This protein binds this small molecule.
Small molecule (SMILES): OC[C@H]1O[C@H](OC[C@H]2O[C@H](O)[C@@H](O)[C@@H](O)[C@@H]2O)[C@@H](O)[C@@H](O)[C@@H]1O

Sequence of chain 1.A:
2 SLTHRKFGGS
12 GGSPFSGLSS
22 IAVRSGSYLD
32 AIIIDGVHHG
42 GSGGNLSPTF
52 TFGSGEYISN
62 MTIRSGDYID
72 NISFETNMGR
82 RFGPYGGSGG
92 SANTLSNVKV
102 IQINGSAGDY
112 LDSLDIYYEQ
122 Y

Binding-site contacts:
Ligand atom O6 contacts residue SER26 of chain 1.A at 4.2 Å.
Ligand atom O6 contacts residue TYR29 of chain 1.A at 3.0 Å (h-bond).
Ligand atom O4 contacts residue GLY44 of chain 1.A at 3.8 Å.
Ligand atom O5 contacts residue SER28 of chain 1.A at 2.9 Å (h-bond).
Ligand atom C5 contacts residue GLY27 of chain 1.A at 4.2 Å.
Ligand atom C4 contacts residue GLY45 of chain 1.A at 3.5 Å.
Ligand atom C4 contacts residue GLY27 of chain 1.A at 4.5 Å.
Ligand atom C2 contacts residue GLY45 of chain 1.A at 4.4 Å.
Ligand atom C4 contacts residue GLY44 of chain 1.A at 4.3 Å.
Ligand atom C5 contacts residue SER28 of chain 1.A at 3.9 Å.
Ligand atom C3 contacts residue GLY45 of chain 1.A at 3.7 Å.
Ligand atom O3 contacts residue TYR111 of chain 1.A at 4.0 Å.
Ligand atom C6 contacts residue TYR111 of chain 1.A at 4.1 Å (hydrophobic).
Ligand atom C1 contacts residue SER28 of chain 1.A at 3.9 Å.
Ligand atom C5 contacts residue ASP31 of chain 1.A at 4.2 Å.
Ligand atom O2 contacts residue GLY45 of chain 1.A at 3.6 Å.
Ligand atom C6 contacts residue ASP31 of chain 1.A at 3.7 Å.
Ligand atom O6 contacts residue GLY27 of chain 1.A at 3.2 Å (h-bond).
Ligand atom O6 contacts residue SER28 of chain 1.A at 3.2 Å (h-bond).
Ligand atom O3 contacts residue GLY44 of chain 1.A at 3.7 Å.
Ligand atom C4 contacts residue ASP31 of chain 1.A at 3.4 Å.
Ligand atom O2 contacts residue GLY27 of chain 1.A at 3.7 Å.
Ligand atom O5 contacts residue GLY27 of chain 1.A at 3.4 Å.
Ligand atom O4 contacts residue GLY45 of chain 1.A at 3.7 Å.
Ligand atom C6 contacts residue GLY27 of chain 1.A at 4.3 Å.
Ligand atom C2 contacts residue GLY27 of chain 1.A at 4.5 Å.
Ligand atom C1 contacts residue GLY27 of chain 1.A at 4.1 Å.
Ligand atom C6 contacts residue TYR29 of chain 1.A at 3.6 Å (hydrophobic).
Ligand atom O6 contacts residue ASP31 of chain 1.A at 2.7 Å (salt-bridge).
Ligand atom O3 contacts residue GLY45 of chain 1.A at 2.9 Å (h-bond).
Ligand atom O4 contacts residue SER28 of chain 1.A at 4.5 Å.
Ligand atom O4 contacts residue TYR111 of chain 1.A at 3.8 Å.
Ligand atom O4 contacts residue ASP31 of chain 1.A at 2.6 Å (salt-bridge).
Ligand atom C6 contacts residue SER28 of chain 1.A at 3.5 Å.